Binding-site contacts:
Ligand atom CA contacts residue ASP101 of chain 1.C at 3.9 Å.
Ligand atom N contacts residue ASP101 of chain 1.C at 2.9 Å (salt-bridge).
Ligand atom C contacts residue GLU68 of chain 1.C at 3.5 Å.
Ligand atom CD contacts residue TYR34 of chain 1.C at 3.6 Å (hydrophobic).
Ligand atom CG contacts residue TYR34 of chain 1.C at 3.4 Å (hydrophobic).
Ligand atom OE1 contacts residue THR20 of chain 1.C at 2.2 Å (h-bond).
Ligand atom O contacts residue ALA36 of chain 1.C at 3.9 Å.
Ligand atom CG contacts residue THR100 of chain 1.C at 3.5 Å.
Ligand atom OE1 contacts residue GLY19 of chain 1.C at 4.0 Å.
Ligand atom CD contacts residue SER125 of chain 1.C at 4.0 Å.
Ligand atom CB contacts residue GLU294 of chain 1.D at 3.6 Å.
Ligand atom OXT contacts residue GLU68 of chain 1.C at 3.5 Å (salt-bridge).
Ligand atom O contacts residue GLY19 of chain 1.C at 3.2 Å.
Ligand atom CA contacts residue GLU68 of chain 1.C at 3.3 Å.
Ligand atom O contacts residue GLY99 of chain 1.C at 3.3 Å.
Ligand atom OXT contacts residue SER67 of chain 1.C at 2.6 Å (h-bond).
Ligand atom CD contacts residue THR100 of chain 1.C at 3.5 Å.
Ligand atom CB contacts residue ALA36 of chain 1.C at 3.9 Å (hydrophobic).
Ligand atom OXT contacts residue ASP101 of chain 1.C at 3.1 Å (salt-bridge).
Ligand atom OE1 contacts residue SER125 of chain 1.C at 3.7 Å.
Ligand atom OXT contacts residue GLY99 of chain 1.C at 3.5 Å.
Ligand atom N contacts residue GLU68 of chain 1.C at 2.8 Å (salt-bridge).
Ligand atom CG contacts residue GLU294 of chain 1.D at 4.0 Å.
Ligand atom CB contacts residue TYR34 of chain 1.C at 3.9 Å (hydrophobic).
Ligand atom OXT contacts residue THR100 of chain 1.C at 3.6 Å (h-bond).
Ligand atom CG contacts residue THR20 of chain 1.C at 2.3 Å.
Ligand atom N contacts residue SER258 of chain 1.D at 3.7 Å.
Ligand atom CB contacts residue THR20 of chain 1.C at 2.9 Å.
Ligand atom O contacts residue SER67 of chain 1.C at 2.9 Å (h-bond).
Ligand atom O contacts residue ALA66 of chain 1.C at 3.3 Å.
Ligand atom C contacts residue GLY99 of chain 1.C at 3.7 Å.
Ligand atom OE1 contacts residue THR100 of chain 1.C at 2.9 Å (h-bond).
Ligand atom OE1 contacts residue GLY99 of chain 1.C at 3.4 Å.
Ligand atom C contacts residue SER67 of chain 1.C at 3.2 Å.
Ligand atom CD contacts residue THR20 of chain 1.C at 1.3 Å.
Ligand atom C contacts residue ALA66 of chain 1.C at 4.0 Å (hydrophobic).
Ligand atom C contacts residue ASP101 of chain 1.C at 3.9 Å.
Ligand atom N contacts residue GLU294 of chain 1.D at 2.8 Å (salt-bridge).
Ligand atom CA contacts residue GLU294 of chain 1.D at 3.7 Å.
Ligand atom CG contacts residue ASP101 of chain 1.C at 3.8 Å.

The small molecule below binds the protein below.
Small molecule (SMILES): N[C@@H](CCC(=O)O)C(=O)O

Sequence of chain 1.D:
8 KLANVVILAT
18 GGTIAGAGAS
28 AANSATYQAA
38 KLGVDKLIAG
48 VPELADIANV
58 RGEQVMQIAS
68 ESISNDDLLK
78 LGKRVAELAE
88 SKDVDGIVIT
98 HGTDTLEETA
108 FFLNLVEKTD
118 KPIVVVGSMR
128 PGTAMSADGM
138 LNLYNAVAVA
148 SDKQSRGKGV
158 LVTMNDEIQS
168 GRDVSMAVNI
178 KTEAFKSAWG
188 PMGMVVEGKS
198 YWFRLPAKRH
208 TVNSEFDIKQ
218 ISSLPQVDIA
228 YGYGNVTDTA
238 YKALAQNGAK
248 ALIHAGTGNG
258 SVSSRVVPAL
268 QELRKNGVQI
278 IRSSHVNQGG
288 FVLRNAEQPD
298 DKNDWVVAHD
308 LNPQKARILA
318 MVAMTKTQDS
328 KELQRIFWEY

Sequence of chain 1.C:
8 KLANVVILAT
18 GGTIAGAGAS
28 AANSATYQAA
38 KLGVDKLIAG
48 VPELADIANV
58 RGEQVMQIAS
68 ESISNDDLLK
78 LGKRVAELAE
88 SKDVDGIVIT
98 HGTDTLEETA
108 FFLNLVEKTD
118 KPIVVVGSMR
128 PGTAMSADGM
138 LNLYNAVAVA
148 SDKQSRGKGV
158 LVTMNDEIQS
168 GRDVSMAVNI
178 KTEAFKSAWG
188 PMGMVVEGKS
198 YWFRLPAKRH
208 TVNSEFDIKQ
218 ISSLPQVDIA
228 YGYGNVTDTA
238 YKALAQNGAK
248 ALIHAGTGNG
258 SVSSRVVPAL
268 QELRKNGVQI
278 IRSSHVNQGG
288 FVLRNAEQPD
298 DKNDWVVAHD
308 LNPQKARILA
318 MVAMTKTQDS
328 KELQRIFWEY